Sequence of chain 2.A:
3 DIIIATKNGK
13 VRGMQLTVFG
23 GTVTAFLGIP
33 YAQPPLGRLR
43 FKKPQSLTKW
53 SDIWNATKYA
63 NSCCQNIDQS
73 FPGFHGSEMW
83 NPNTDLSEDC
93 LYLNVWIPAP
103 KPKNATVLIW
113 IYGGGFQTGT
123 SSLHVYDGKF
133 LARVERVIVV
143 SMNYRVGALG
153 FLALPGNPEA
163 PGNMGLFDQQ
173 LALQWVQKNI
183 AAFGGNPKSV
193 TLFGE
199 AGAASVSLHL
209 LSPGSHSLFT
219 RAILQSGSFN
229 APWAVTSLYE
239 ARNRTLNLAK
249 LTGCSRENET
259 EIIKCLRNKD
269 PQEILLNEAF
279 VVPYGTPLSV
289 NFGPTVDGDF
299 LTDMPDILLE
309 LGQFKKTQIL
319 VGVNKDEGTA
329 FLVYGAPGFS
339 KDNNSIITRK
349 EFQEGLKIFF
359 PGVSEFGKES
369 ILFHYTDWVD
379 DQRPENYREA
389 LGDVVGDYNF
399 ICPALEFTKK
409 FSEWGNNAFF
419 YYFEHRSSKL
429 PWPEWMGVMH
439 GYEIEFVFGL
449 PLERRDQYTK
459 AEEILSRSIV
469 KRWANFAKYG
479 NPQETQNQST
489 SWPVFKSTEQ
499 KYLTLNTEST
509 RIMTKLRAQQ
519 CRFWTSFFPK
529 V

This protein binds this small molecule.
Small molecule (SMILES): CC(=O)N[C@@H]1[C@@H](O)[C@H](O)[C@@H](CO)O[C@H]1O

Binding-site contacts:
Ligand atom O7 contacts residue ASN57 of chain 2.A at 3.8 Å.
Ligand atom C5 contacts residue ASN57 of chain 2.A at 3.8 Å.
Ligand atom C1 contacts residue ASN57 of chain 2.A at 1.5 Å.
Ligand atom C7 contacts residue ASN57 of chain 2.A at 3.3 Å.
Ligand atom O4 contacts residue ARG14 of chain 2.A at 4.4 Å.
Ligand atom C8 contacts residue ASN57 of chain 2.A at 3.9 Å.
Ligand atom N2 contacts residue ASN57 of chain 2.A at 2.9 Å (h-bond).
Ligand atom C5 contacts residue ARG14 of chain 2.A at 4.1 Å.
Ligand atom O5 contacts residue ARG14 of chain 2.A at 4.4 Å.
Ligand atom C3 contacts residue ASN57 of chain 2.A at 3.8 Å.
Ligand atom O5 contacts residue ASN57 of chain 2.A at 2.5 Å (h-bond).
Ligand atom C4 contacts residue ARG14 of chain 2.A at 4.5 Å.
Ligand atom C1 contacts residue ARG14 of chain 2.A at 4.0 Å.
Ligand atom C3 contacts residue ARG14 of chain 2.A at 4.2 Å.
Ligand atom C2 contacts residue ASN57 of chain 2.A at 2.6 Å.
Ligand atom C4 contacts residue ASN57 of chain 2.A at 4.4 Å.